Binding-site contacts:
Ligand atom C7 contacts residue CYS28 of chain 1.C at 4.2 Å (hydrophobic).
Ligand atom C8 contacts residue ASP41 of chain 1.C at 3.6 Å.
Ligand atom C3 contacts residue ASN27 of chain 1.C at 3.7 Å.
Ligand atom O7 contacts residue THR29 of chain 1.C at 2.6 Å (h-bond).
Ligand atom C8 contacts residue LYS39 of chain 1.C at 3.4 Å.
Ligand atom O5 contacts residue ASN27 of chain 1.C at 2.4 Å (h-bond).
Ligand atom C7 contacts residue ASN27 of chain 1.C at 3.5 Å.
Ligand atom C8 contacts residue CYS40 of chain 1.C at 4.2 Å (hydrophobic).
Ligand atom O7 contacts residue ASN27 of chain 1.C at 3.4 Å (h-bond).
Ligand atom C7 contacts residue THR29 of chain 1.C at 3.6 Å.
Ligand atom C2 contacts residue ASN27 of chain 1.C at 2.3 Å.
Ligand atom C1 contacts residue ASP41 of chain 1.C at 4.1 Å.
Ligand atom C2 contacts residue ASP41 of chain 1.C at 3.7 Å.
Ligand atom C8 contacts residue CYS28 of chain 1.C at 4.3 Å (hydrophobic).
Ligand atom C5 contacts residue ASN27 of chain 1.C at 3.6 Å.
Ligand atom O3 contacts residue ASP41 of chain 1.C at 4.2 Å.
Ligand atom N2 contacts residue ASN27 of chain 1.C at 2.9 Å (h-bond).
Ligand atom C7 contacts residue LYS39 of chain 1.C at 4.3 Å.
Ligand atom O7 contacts residue CYS28 of chain 1.C at 3.4 Å.
Ligand atom C3 contacts residue ASP41 of chain 1.C at 3.7 Å.
Ligand atom C8 contacts residue THR29 of chain 1.C at 4.1 Å.
Ligand atom O7 contacts residue LYS39 of chain 1.C at 4.5 Å.
Ligand atom N2 contacts residue ASP41 of chain 1.C at 2.8 Å (salt-bridge).
Ligand atom C7 contacts residue ASP41 of chain 1.C at 3.7 Å.
Ligand atom C4 contacts residue ASN27 of chain 1.C at 4.1 Å.
Ligand atom C8 contacts residue ASN27 of chain 1.C at 3.8 Å.
Ligand atom C1 contacts residue ASN27 of chain 1.C at 1.4 Å.

Sequence of chain 1.C:
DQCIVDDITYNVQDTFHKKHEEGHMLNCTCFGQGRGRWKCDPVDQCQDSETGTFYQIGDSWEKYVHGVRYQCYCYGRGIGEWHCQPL

The small molecule below binds the protein below.
Small molecule (SMILES): CC(=O)N[C@@H]1[C@@H](O)[C@H](O)[C@@H](CO)O[C@H]1O